Binding-site contacts:
Ligand atom C1 contacts residue VAL474 of chain 1.D at 4.0 Å (hydrophobic).
Ligand atom C3 contacts residue ASN471 of chain 1.D at 3.6 Å.
Ligand atom C4 contacts residue ASN471 of chain 1.D at 4.2 Å.
Ligand atom C1 contacts residue ASN471 of chain 1.D at 1.4 Å.
Ligand atom C8 contacts residue ASN471 of chain 1.D at 4.2 Å.
Ligand atom C2 contacts residue ASN471 of chain 1.D at 2.2 Å.
Ligand atom C1 contacts residue THR473 of chain 1.D at 3.3 Å.
Ligand atom O5 contacts residue VAL474 of chain 1.D at 3.4 Å.
Ligand atom C7 contacts residue ASN471 of chain 1.D at 3.2 Å.
Ligand atom N2 contacts residue ASN471 of chain 1.D at 2.6 Å (h-bond).
Ligand atom C5 contacts residue THR473 of chain 1.D at 3.7 Å.
Ligand atom O7 contacts residue ASN471 of chain 1.D at 3.5 Å (h-bond).
Ligand atom O5 contacts residue ASN471 of chain 1.D at 2.5 Å (h-bond).
Ligand atom O6 contacts residue VAL474 of chain 1.D at 4.0 Å.
Ligand atom C5 contacts residue VAL474 of chain 1.D at 4.5 Å (hydrophobic).
Ligand atom C6 contacts residue VAL474 of chain 1.D at 4.4 Å (hydrophobic).
Ligand atom C6 contacts residue THR473 of chain 1.D at 4.4 Å.
Ligand atom C5 contacts residue ASN471 of chain 1.D at 3.8 Å.
Ligand atom O5 contacts residue THR473 of chain 1.D at 3.4 Å (h-bond).

A small-molecule ligand and the protein it binds are described below.
Small molecule (SMILES): CC(=O)N[C@@H]1[C@@H](O)[C@H](O)[C@@H](CO)O[C@H]1O

Sequence of chain 1.D:
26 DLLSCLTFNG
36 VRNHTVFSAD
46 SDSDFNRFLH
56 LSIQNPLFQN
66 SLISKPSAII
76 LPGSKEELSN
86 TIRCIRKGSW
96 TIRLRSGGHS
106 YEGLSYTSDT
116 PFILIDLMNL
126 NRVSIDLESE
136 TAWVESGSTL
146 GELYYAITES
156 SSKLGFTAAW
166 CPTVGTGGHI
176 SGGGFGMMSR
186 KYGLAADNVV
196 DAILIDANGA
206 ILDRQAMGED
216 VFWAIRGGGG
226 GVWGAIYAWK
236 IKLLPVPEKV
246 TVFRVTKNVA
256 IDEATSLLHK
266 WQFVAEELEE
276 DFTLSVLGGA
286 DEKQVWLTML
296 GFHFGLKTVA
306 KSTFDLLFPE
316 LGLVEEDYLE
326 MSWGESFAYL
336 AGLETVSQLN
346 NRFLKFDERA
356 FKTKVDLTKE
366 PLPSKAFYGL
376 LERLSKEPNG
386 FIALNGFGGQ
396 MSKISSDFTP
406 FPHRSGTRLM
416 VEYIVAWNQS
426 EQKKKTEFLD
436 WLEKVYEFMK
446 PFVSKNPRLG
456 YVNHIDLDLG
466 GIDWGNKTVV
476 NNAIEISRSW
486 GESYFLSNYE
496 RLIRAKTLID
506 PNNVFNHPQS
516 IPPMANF